Sequence of chain 1.H:
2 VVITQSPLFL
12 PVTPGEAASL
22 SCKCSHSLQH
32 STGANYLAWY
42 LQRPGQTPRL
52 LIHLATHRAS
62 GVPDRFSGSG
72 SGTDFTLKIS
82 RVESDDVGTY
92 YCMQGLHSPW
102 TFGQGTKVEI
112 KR

Sequence of chain 1.G:
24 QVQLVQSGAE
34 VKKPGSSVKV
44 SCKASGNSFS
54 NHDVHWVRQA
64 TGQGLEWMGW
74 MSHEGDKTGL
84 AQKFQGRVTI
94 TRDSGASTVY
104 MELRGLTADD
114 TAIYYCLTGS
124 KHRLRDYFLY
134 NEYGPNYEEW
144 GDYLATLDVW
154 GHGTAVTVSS

The protein below binds the small molecule below.
Small molecule (SMILES): CC(=O)N[C@H]1[C@H](O[C@H]2[C@H](O)[C@@H](NC(C)=O)CO[C@@H]2CO)O[C@H](CO)[C@@H](O[C@@H]2O[C@H](CO)[C@@H](O)[C@H](O)[C@@H]2O)[C@@H]1O

Binding-site contacts:
Ligand atom C5 contacts residue HIS98 of chain 1.H at 4.4 Å.
Ligand atom C3 contacts residue ASN122 of chain 1.C at 3.9 Å.
Ligand atom C5 contacts residue ASN122 of chain 1.C at 3.7 Å.
Ligand atom C8 contacts residue ASP129 of chain 1.G at 3.6 Å.
Ligand atom C4 contacts residue ASN122 of chain 1.C at 4.3 Å.
Ligand atom O7 contacts residue ASN122 of chain 1.C at 2.9 Å (h-bond).
Ligand atom C1 contacts residue TYR130 of chain 1.G at 4.4 Å (hydrophobic).
Ligand atom C8 contacts residue ASN122 of chain 1.C at 4.0 Å.
Ligand atom C6 contacts residue LYS131 of chain 1.C at 4.3 Å.
Ligand atom C6 contacts residue GLU142 of chain 1.G at 3.7 Å.
Ligand atom O5 contacts residue ASN122 of chain 1.C at 2.4 Å (h-bond).
Ligand atom O6 contacts residue GLU142 of chain 1.G at 2.7 Å (salt-bridge).
Ligand atom C8 contacts residue GLN100 of chain 1.C at 3.7 Å.
Ligand atom O6 contacts residue TYR130 of chain 1.G at 3.3 Å.
Ligand atom C6 contacts residue HIS98 of chain 1.H at 3.8 Å.
Ligand atom C6 contacts residue TYR130 of chain 1.G at 4.5 Å (hydrophobic).
Ligand atom O4 contacts residue HIS98 of chain 1.H at 4.5 Å.
Ligand atom C8 contacts residue SER120 of chain 1.C at 3.8 Å.
Ligand atom C7 contacts residue ASN122 of chain 1.C at 3.0 Å.
Ligand atom O6 contacts residue LYS131 of chain 1.C at 3.8 Å.
Ligand atom N2 contacts residue ASN122 of chain 1.C at 3.0 Å (h-bond).
Ligand atom O5 contacts residue TYR130 of chain 1.G at 3.8 Å.
Ligand atom C2 contacts residue ASN122 of chain 1.C at 2.6 Å.
Ligand atom C1 contacts residue ASN122 of chain 1.C at 1.5 Å.
Ligand atom N2 contacts residue LYS133 of chain 1.C at 4.4 Å.

Sequence of chain 1.C:
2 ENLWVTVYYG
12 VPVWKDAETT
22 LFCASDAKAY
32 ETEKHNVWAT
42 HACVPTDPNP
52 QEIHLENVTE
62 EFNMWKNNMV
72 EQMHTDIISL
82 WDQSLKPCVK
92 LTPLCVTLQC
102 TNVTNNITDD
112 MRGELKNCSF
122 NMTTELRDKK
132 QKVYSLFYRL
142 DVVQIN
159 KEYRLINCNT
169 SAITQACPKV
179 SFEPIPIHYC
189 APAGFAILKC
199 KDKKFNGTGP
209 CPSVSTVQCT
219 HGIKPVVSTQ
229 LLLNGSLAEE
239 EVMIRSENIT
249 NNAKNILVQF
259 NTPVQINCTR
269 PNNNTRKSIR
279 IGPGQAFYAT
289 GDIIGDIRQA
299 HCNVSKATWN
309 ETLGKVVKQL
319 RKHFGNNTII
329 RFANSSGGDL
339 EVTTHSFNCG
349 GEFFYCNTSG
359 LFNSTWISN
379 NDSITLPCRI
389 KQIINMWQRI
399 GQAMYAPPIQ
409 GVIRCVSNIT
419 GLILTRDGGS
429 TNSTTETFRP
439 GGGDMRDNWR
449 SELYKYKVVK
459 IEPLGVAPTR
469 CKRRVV